Sequence of chain 4.E:
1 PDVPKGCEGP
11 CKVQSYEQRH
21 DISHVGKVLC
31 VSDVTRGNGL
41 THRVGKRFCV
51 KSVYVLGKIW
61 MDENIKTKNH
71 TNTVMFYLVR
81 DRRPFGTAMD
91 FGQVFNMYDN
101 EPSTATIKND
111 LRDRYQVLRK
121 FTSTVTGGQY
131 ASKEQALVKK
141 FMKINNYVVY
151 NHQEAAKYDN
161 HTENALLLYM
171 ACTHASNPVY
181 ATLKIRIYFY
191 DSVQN

Sequence of chain 4.C:
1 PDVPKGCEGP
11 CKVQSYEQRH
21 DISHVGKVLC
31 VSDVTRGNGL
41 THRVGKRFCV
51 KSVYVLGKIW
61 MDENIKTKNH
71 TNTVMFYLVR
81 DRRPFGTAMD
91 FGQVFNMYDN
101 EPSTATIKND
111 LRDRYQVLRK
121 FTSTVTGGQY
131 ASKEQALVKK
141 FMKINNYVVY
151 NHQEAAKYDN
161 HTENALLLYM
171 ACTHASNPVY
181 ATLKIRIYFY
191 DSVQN

Sequence of chain 4.A:
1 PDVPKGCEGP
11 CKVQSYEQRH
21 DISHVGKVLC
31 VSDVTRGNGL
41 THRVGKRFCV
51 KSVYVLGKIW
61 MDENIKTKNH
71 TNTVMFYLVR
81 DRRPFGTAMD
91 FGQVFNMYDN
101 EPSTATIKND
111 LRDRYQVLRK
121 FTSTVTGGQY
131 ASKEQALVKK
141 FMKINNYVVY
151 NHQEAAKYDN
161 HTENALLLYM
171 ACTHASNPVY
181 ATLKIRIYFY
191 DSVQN

This protein binds this small molecule.
Small molecule (SMILES): Nc1ccn([C@H]2C[C@H](O[P](=O)(O)OC[C@H]3O[C@@H](n4cnc5c(N)ncnc54)C[C@@H]3O[P](=O)(O)OC[C@H]3O[C@@H](n4cnc5c(N)ncnc54)C[C@@H]3O[P](=O)(O)OC[C@H]3O[C@@H](n4ccc(N)nc4=O)C[C@@H]3O[P](=O)(O)OC[C@H]3O[C@@H](n4ccc(N)nc4=O)C[C@@H]3O[P](=O)(O)OC[C@H]3O[C@@H](n4cnc5c(N)ncnc54)C[C@@H]3O[P](=O)(O)OC[C@H]3O[C@@H](n4ccc(N)nc4=O)C[C@@H]3O)[C@@H](COP(=O)=O)O2)c(=O)n1

Binding-site contacts:
Ligand atom N1 contacts residue PHE141 of chain 4.E at 3.7 Å.
Ligand atom O3' contacts residue ASN195 of chain 4.A at 3.5 Å (h-bond).
Ligand atom OP2 contacts residue TYR54 of chain 4.E at 2.8 Å (h-bond).
Ligand atom OP2 contacts residue ASN195 of chain 4.A at 2.8 Å (h-bond).
Ligand atom O4' contacts residue GLN116 of chain 4.C at 3.5 Å.
Ligand atom C2' contacts residue CYS11 of chain 4.E at 3.6 Å (hydrophobic).
Ligand atom C5' contacts residue ARG82 of chain 4.C at 3.5 Å.
Ligand atom P contacts residue ASP113 of chain 4.C at 3.5 Å.
Ligand atom P contacts residue TYR188 of chain 4.E at 3.4 Å.
Ligand atom C2' contacts residue TYR188 of chain 4.E at 3.0 Å (hydrophobic).
Ligand atom OP1 contacts residue LYS120 of chain 4.C at 3.2 Å (salt-bridge).
Ligand atom OP2 contacts residue TYR188 of chain 4.E at 2.7 Å (h-bond).
Ligand atom OP1 contacts residue ARG119 of chain 4.C at 3.5 Å.
Ligand atom OP1 contacts residue ARG112 of chain 4.C at 2.9 Å (salt-bridge).
Ligand atom O3' contacts residue TYR188 of chain 4.E at 3.0 Å (h-bond).
Ligand atom C5' contacts residue ARG112 of chain 4.C at 3.7 Å.
Ligand atom N7 contacts residue PHE141 of chain 4.E at 3.5 Å.
Ligand atom O3' contacts residue LEU118 of chain 4.C at 3.5 Å (h-bond).
Ligand atom C6 contacts residue PHE141 of chain 4.E at 3.6 Å (hydrophobic).
Ligand atom OP1 contacts residue VAL117 of chain 4.C at 3.5 Å.
Ligand atom C5' contacts residue ASP113 of chain 4.C at 3.6 Å.
Ligand atom OP2 contacts residue LYS120 of chain 4.C at 3.0 Å (salt-bridge).
Ligand atom C2' contacts residue ARG80 of chain 4.C at 3.7 Å.
Ligand atom O3' contacts residue ARG47 of chain 4.A at 3.4 Å (salt-bridge).
Ligand atom C2' contacts residue ASN195 of chain 4.A at 3.5 Å.
Ligand atom C4 contacts residue PHE141 of chain 4.E at 3.4 Å (hydrophobic).
Ligand atom O3' contacts residue ASP113 of chain 4.C at 3.2 Å (salt-bridge).
Ligand atom O5' contacts residue ARG112 of chain 4.C at 3.2 Å.
Ligand atom OP1 contacts residue ARG47 of chain 4.A at 3.2 Å (salt-bridge).
Ligand atom C5 contacts residue PHE141 of chain 4.E at 3.4 Å (hydrophobic).
Ligand atom O3' contacts residue ARG82 of chain 4.C at 3.4 Å (salt-bridge).
Ligand atom C5' contacts residue ARG47 of chain 4.A at 3.3 Å.
Ligand atom C3' contacts residue TYR188 of chain 4.E at 3.2 Å (hydrophobic).
Ligand atom OP1 contacts residue GLU163 of chain 4.A at 3.2 Å (salt-bridge).
Ligand atom OP1 contacts residue ASP113 of chain 4.C at 2.8 Å (salt-bridge).
Ligand atom N4 contacts residue LYS51 of chain 4.E at 3.3 Å.
Ligand atom C2 contacts residue PHE141 of chain 4.E at 3.7 Å (hydrophobic).
Ligand atom OP2 contacts residue ARG186 of chain 4.E at 3.0 Å (salt-bridge).
Ligand atom C8 contacts residue PHE141 of chain 4.E at 3.6 Å (hydrophobic).
Ligand atom O2 contacts residue TYR188 of chain 4.E at 3.1 Å.